A protein and the small-molecule ligand that binds it are described below.
Small molecule (SMILES): CC(=O)N[C@@H]1[C@@H](O)[C@H](O)[C@@H](CO)O[C@H]1O

Sequence of chain 1.B:
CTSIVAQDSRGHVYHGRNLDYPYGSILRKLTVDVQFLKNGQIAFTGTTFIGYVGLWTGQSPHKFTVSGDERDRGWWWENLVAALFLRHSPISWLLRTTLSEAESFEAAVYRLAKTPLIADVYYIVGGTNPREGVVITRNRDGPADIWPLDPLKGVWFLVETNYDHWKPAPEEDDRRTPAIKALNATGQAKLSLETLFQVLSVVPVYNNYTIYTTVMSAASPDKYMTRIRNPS

Binding-site contacts:
Ligand atom C7 contacts residue SER232 of chain 1.B at 3.9 Å.
Ligand atom N2 contacts residue SER232 of chain 1.B at 3.3 Å (h-bond).
Ligand atom O7 contacts residue VAL203 of chain 1.B at 4.3 Å.
Ligand atom O7 contacts residue TYR206 of chain 1.B at 4.1 Å.
Ligand atom C5 contacts residue ASN208 of chain 1.B at 3.7 Å.
Ligand atom C3 contacts residue ASN208 of chain 1.B at 3.8 Å.
Ligand atom N2 contacts residue ASN208 of chain 1.B at 2.9 Å (h-bond).
Ligand atom C8 contacts residue SER232 of chain 1.B at 3.6 Å.
Ligand atom C7 contacts residue TYR206 of chain 1.B at 4.4 Å (hydrophobic).
Ligand atom C4 contacts residue ASN208 of chain 1.B at 4.2 Å.
Ligand atom C1 contacts residue SER232 of chain 1.B at 3.9 Å.
Ligand atom O7 contacts residue ASN208 of chain 1.B at 3.8 Å.
Ligand atom O5 contacts residue ASN208 of chain 1.B at 2.4 Å (h-bond).
Ligand atom C8 contacts residue ASN207 of chain 1.B at 3.8 Å.
Ligand atom C1 contacts residue ASN208 of chain 1.B at 1.4 Å.
Ligand atom C7 contacts residue ASN208 of chain 1.B at 3.5 Å.
Ligand atom C8 contacts residue PRO231 of chain 1.B at 4.1 Å (hydrophobic).
Ligand atom C8 contacts residue TYR206 of chain 1.B at 3.8 Å (hydrophobic).
Ligand atom C2 contacts residue ASN208 of chain 1.B at 2.5 Å.
Ligand atom O7 contacts residue ASN207 of chain 1.B at 3.8 Å.
Ligand atom C8 contacts residue ASN208 of chain 1.B at 3.9 Å.
Ligand atom C2 contacts residue SER232 of chain 1.B at 3.9 Å.
Ligand atom C7 contacts residue ASN207 of chain 1.B at 4.1 Å.
Ligand atom O3 contacts residue SER232 of chain 1.B at 4.2 Å.
Ligand atom C3 contacts residue SER232 of chain 1.B at 3.6 Å.